Sequence of chain 1.C:
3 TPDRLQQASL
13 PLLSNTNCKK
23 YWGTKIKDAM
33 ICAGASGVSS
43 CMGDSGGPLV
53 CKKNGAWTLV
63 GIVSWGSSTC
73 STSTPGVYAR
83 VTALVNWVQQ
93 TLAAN

Sequence of chain 1.B:
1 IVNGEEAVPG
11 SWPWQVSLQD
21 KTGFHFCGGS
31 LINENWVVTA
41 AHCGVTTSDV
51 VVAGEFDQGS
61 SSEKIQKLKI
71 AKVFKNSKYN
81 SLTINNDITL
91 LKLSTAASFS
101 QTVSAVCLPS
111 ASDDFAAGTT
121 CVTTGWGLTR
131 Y

A small-molecule ligand and the protein it binds are described below.
Small molecule (SMILES): CC(=O)N[C@H](Cc1cccc2ccccc12)[B-](O)(O)O

Binding-site contacts:
Ligand atom C8 contacts residue VAL65 of chain 1.C at 3.6 Å (hydrophobic).
Ligand atom C1 contacts residue MET44 of chain 1.C at 4.0 Å (hydrophobic).
Ligand atom C7' contacts residue HIS42 of chain 1.B at 3.9 Å.
Ligand atom C contacts residue HIS42 of chain 1.B at 3.5 Å.
Ligand atom C8' contacts residue HIS42 of chain 1.B at 2.7 Å.
Ligand atom C5 contacts residue MET44 of chain 1.C at 3.7 Å (hydrophobic).
Ligand atom C3 contacts residue GLY68 of chain 1.C at 4.1 Å.
Ligand atom C7 contacts residue VAL65 of chain 1.C at 3.9 Å (hydrophobic).
Ligand atom C9 contacts residue TRP67 of chain 1.C at 3.4 Å (hydrophobic).
Ligand atom C8 contacts residue SER42 of chain 1.C at 3.7 Å.
Ligand atom C8 contacts residue TRP67 of chain 1.C at 3.6 Å (hydrophobic).
Ligand atom B contacts residue HIS42 of chain 1.B at 1.6 Å.
Ligand atom C7 contacts residue CYS43 of chain 1.C at 3.8 Å (hydrophobic).
Ligand atom C8' contacts residue SER47 of chain 1.C at 2.6 Å.
Ligand atom O1B contacts residue SER47 of chain 1.C at 2.2 Å (h-bond).
Ligand atom O contacts residue HIS42 of chain 1.B at 3.6 Å (h-bond).
Ligand atom C7' contacts residue SER47 of chain 1.C at 2.9 Å.
Ligand atom C3 contacts residue SER69 of chain 1.C at 3.9 Å.
Ligand atom B contacts residue SER47 of chain 1.C at 1.4 Å.
Ligand atom C6 contacts residue MET44 of chain 1.C at 3.5 Å (hydrophobic).
Ligand atom N contacts residue HIS42 of chain 1.B at 3.0 Å (h-bond).
Ligand atom B contacts residue SER66 of chain 1.C at 3.9 Å.
Ligand atom C7' contacts residue MET44 of chain 1.C at 4.0 Å (hydrophobic).
Ligand atom C10 contacts residue SER69 of chain 1.C at 3.7 Å.
Ligand atom C7' contacts residue CYS43 of chain 1.C at 4.0 Å (hydrophobic).
Ligand atom C7 contacts residue TRP67 of chain 1.C at 4.0 Å (hydrophobic).
Ligand atom C8 contacts residue CYS43 of chain 1.C at 4.1 Å (hydrophobic).
Ligand atom C8' contacts residue SER66 of chain 1.C at 3.7 Å.
Ligand atom C10 contacts residue GLY68 of chain 1.C at 3.6 Å.
Ligand atom C9 contacts residue SER42 of chain 1.C at 3.3 Å.
Ligand atom C4 contacts residue CYS72 of chain 1.C at 4.0 Å (hydrophobic).
Ligand atom C9 contacts residue GLY68 of chain 1.C at 3.8 Å.
Ligand atom C10 contacts residue SER42 of chain 1.C at 3.5 Å.
Ligand atom C4 contacts residue SER69 of chain 1.C at 3.2 Å.
Ligand atom O contacts residue SER66 of chain 1.C at 3.5 Å (h-bond).
Ligand atom O1B contacts residue HIS42 of chain 1.B at 2.2 Å (h-bond).
Ligand atom N contacts residue SER47 of chain 1.C at 3.8 Å.
Ligand atom C2 contacts residue CYS43 of chain 1.C at 3.9 Å (hydrophobic).
Ligand atom C1 contacts residue CYS43 of chain 1.C at 4.0 Å (hydrophobic).
Ligand atom C10 contacts residue TRP67 of chain 1.C at 3.8 Å (hydrophobic).